Binding-site contacts:
Ligand atom NH1 contacts residue GLU171 of chain 1.B at 2.9 Å (salt-bridge).
Ligand atom O contacts residue THR204 of chain 1.B at 3.3 Å.
Ligand atom CE1 contacts residue GLU243 of chain 1.B at 3.4 Å.
Ligand atom NH2 contacts residue GLY238 of chain 1.B at 3.1 Å (h-bond).
Ligand atom OG contacts residue ASP167 of chain 1.B at 3.0 Å (salt-bridge).
Ligand atom CZ contacts residue THR134 of chain 1.B at 3.6 Å.
Ligand atom NH1 contacts residue PHE130 of chain 1.B at 2.9 Å.
Ligand atom NE contacts residue THR134 of chain 1.B at 2.7 Å (h-bond).
Ligand atom NE2 contacts residue GLU243 of chain 1.B at 2.8 Å (salt-bridge).
Ligand atom CD contacts residue GLU171 of chain 1.B at 3.3 Å.
Ligand atom CD contacts residue THR134 of chain 1.B at 3.6 Å.
Ligand atom CA contacts residue GLY203 of chain 1.B at 3.6 Å.
Ligand atom CZ contacts residue GLU243 of chain 1.B at 3.2 Å.
Ligand atom O contacts residue ASP202 of chain 1.B at 3.5 Å (salt-bridge).
Ligand atom N contacts residue GLU171 of chain 1.B at 3.0 Å (salt-bridge).
Ligand atom NH1 contacts residue ASP128 of chain 1.B at 3.3 Å (salt-bridge).
Ligand atom O contacts residue LYS169 of chain 1.B at 2.7 Å (salt-bridge).
Ligand atom CA contacts residue ASP239 of chain 1.B at 3.6 Å.
Ligand atom CB contacts residue GLU171 of chain 1.B at 3.2 Å.
Ligand atom CZ contacts residue ASP128 of chain 1.B at 3.5 Å.
Ligand atom O contacts residue GLY203 of chain 1.B at 3.3 Å (h-bond).
Ligand atom CG contacts residue ASP239 of chain 1.B at 3.6 Å.
Ligand atom NH2 contacts residue PHE130 of chain 1.B at 3.5 Å.
Ligand atom CZ contacts residue PHE130 of chain 1.B at 3.4 Å (hydrophobic).
Ligand atom NH2 contacts residue ASP234 of chain 1.B at 3.0 Å (salt-bridge).
Ligand atom NH1 contacts residue BI11 of chain 1.C at 3.4 Å.
Ligand atom NH2 contacts residue ASP131 of chain 1.B at 2.9 Å (salt-bridge).
Ligand atom O contacts residue GLU171 of chain 1.B at 3.3 Å (salt-bridge).
Ligand atom CG contacts residue PHE130 of chain 1.B at 3.5 Å (hydrophobic).
Ligand atom CB contacts residue THR204 of chain 1.B at 3.4 Å.
Ligand atom NH2 contacts residue ASP128 of chain 1.B at 2.8 Å (salt-bridge).
Ligand atom NH1 contacts residue THR134 of chain 1.B at 3.6 Å.
Ligand atom CG contacts residue VAL206 of chain 1.B at 3.6 Å (hydrophobic).
Ligand atom CD contacts residue GLY238 of chain 1.B at 3.6 Å.
Ligand atom NH2 contacts residue GLU243 of chain 1.B at 2.9 Å (salt-bridge).
Ligand atom CE1 contacts residue ILE240 of chain 1.B at 3.6 Å (hydrophobic).
Ligand atom N contacts residue PHE130 of chain 1.B at 3.6 Å.
Ligand atom NH2 contacts residue ASP239 of chain 1.B at 3.3 Å (salt-bridge).
Ligand atom CG contacts residue GLU171 of chain 1.B at 3.3 Å.
Ligand atom NH1 contacts residue ASP170 of chain 1.B at 3.0 Å (salt-bridge).

This small molecule binds to this protein.
Small molecule (SMILES): C[C@H](N)C(=O)N[C@@H](CCCN=C(N)N)C(=O)N[C@@H](CCCN=C(N)N)C(=O)N[C@@H](CCCN=C(N)N)C(=O)N[C@@H](Cc1cnc[nH]1)C(=O)N1CCC[C@H]1C(=O)N[C@H](C=O)CO

Sequence of chain 1.B:
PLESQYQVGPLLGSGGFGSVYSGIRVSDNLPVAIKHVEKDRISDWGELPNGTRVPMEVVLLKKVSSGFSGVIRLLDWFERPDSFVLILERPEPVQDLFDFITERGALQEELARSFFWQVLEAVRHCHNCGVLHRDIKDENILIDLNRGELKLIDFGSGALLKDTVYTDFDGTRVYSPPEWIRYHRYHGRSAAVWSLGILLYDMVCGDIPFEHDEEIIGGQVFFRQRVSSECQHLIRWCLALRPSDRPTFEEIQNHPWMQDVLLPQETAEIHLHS